Binding-site contacts:
Ligand atom O3 contacts residue ASN179 of chain 1.A at 3.6 Å (h-bond).
Ligand atom C2 contacts residue ASP178 of chain 1.A at 3.5 Å.
Ligand atom O2 contacts residue GLY128 of chain 1.A at 3.4 Å.
Ligand atom O6 contacts residue TYR147 of chain 1.A at 3.8 Å.
Ligand atom O3 contacts residue ASP178 of chain 1.A at 2.8 Å (salt-bridge).
Ligand atom O4 contacts residue ASP121 of chain 1.A at 2.6 Å (salt-bridge).
Ligand atom C2 contacts residue TYR147 of chain 1.A at 3.7 Å (hydrophobic).
Ligand atom C6 contacts residue GLY148 of chain 1.A at 3.8 Å.
Ligand atom O5 contacts residue TYR147 of chain 1.A at 3.8 Å.
Ligand atom O2 contacts residue ARG7 of chain 1.A at 3.0 Å (salt-bridge).
Ligand atom O5 contacts residue ASN179 of chain 1.A at 3.0 Å (h-bond).
Ligand atom C1 contacts residue ARG7 of chain 1.A at 3.4 Å.
Ligand atom O6 contacts residue ARG7 of chain 1.A at 3.1 Å (salt-bridge).
Ligand atom C4 contacts residue ASP121 of chain 1.A at 3.5 Å.
Ligand atom O2 contacts residue ASP178 of chain 1.A at 2.4 Å (salt-bridge).
Ligand atom O6 contacts residue ASP114 of chain 1.A at 2.6 Å (salt-bridge).
Ligand atom C5 contacts residue ASP121 of chain 1.A at 3.6 Å.
Ligand atom O6 contacts residue ASN179 of chain 1.A at 2.5 Å (h-bond).
Ligand atom C1 contacts residue ASN179 of chain 1.A at 3.6 Å.
Ligand atom O4 contacts residue TYR147 of chain 1.A at 3.6 Å.
Ligand atom O3 contacts residue TYR8 of chain 1.A at 3.4 Å.
Ligand atom O4 contacts residue ASN179 of chain 1.A at 3.1 Å (h-bond).
Ligand atom O3 contacts residue GLY130 of chain 1.A at 3.3 Å (h-bond).
Ligand atom O3 contacts residue GLY128 of chain 1.A at 2.8 Å (h-bond).
Ligand atom C3 contacts residue ASN179 of chain 1.A at 3.6 Å.
Ligand atom O2 contacts residue GLY148 of chain 1.A at 3.0 Å (h-bond).
Ligand atom O2 contacts residue GLY127 of chain 1.A at 3.0 Å (h-bond).
Ligand atom C5 contacts residue THR6 of chain 1.A at 3.8 Å.
Ligand atom O4 contacts residue GLY148 of chain 1.A at 3.7 Å.
Ligand atom C3 contacts residue GLY128 of chain 1.A at 3.8 Å.
Ligand atom C6 contacts residue ASN179 of chain 1.A at 3.5 Å.
Ligand atom C6 contacts residue ARG7 of chain 1.A at 3.6 Å.
Ligand atom C3 contacts residue TYR8 of chain 1.A at 3.5 Å (hydrophobic).
Ligand atom O2 contacts residue TYR147 of chain 1.A at 3.6 Å.
Ligand atom C3 contacts residue ASP178 of chain 1.A at 3.6 Å.
Ligand atom O6 contacts residue THR6 of chain 1.A at 3.3 Å.
Ligand atom C6 contacts residue ASP114 of chain 1.A at 3.5 Å.
Ligand atom C2 contacts residue ARG7 of chain 1.A at 3.4 Å.
Ligand atom C3 contacts residue ARG7 of chain 1.A at 3.3 Å.
Ligand atom O3 contacts residue VAL129 of chain 1.A at 3.4 Å.

A protein and the small-molecule ligand that binds it are described below.
Small molecule (SMILES): OC[C@H]1O[C@@H](O[C@H]2[C@H](O)[C@@H](O)[C@H](O[C@H]3[C@H](O)[C@@H](O)[C@H](O)O[C@@H]3CO)O[C@@H]2CO)[C@H](O)[C@@H](O)[C@@H]1O

Sequence of chain 1.A:
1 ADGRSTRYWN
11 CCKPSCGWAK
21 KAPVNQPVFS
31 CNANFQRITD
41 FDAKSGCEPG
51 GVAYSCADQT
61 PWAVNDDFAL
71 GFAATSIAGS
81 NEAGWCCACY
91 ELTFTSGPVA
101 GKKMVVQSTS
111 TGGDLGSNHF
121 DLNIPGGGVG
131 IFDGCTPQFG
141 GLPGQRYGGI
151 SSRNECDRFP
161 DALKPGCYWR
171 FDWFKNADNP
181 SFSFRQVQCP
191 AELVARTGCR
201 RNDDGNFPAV